Sequence of chain 1.A:
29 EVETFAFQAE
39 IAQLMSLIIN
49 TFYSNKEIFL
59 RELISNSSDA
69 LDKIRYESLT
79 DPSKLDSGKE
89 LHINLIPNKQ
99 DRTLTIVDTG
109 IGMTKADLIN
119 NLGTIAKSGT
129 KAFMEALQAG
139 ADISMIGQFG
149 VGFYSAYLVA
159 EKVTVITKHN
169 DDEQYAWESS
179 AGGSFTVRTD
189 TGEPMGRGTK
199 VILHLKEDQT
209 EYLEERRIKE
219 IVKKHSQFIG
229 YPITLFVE

A protein and the small-molecule ligand that binds it are described below.
Small molecule (SMILES): COC(=O)c1c(C)n[nH]c1-c1ccco1

Binding-site contacts:
Ligand atom C9 contacts residue PHE151 of chain 1.A at 3.5 Å (hydrophobic).
Ligand atom C1 contacts residue TYR152 of chain 1.A at 3.5 Å (hydrophobic).
Ligand atom C13 contacts residue LEU116 of chain 1.A at 4.0 Å (hydrophobic).
Ligand atom C5 contacts residue LEU120 of chain 1.A at 4.1 Å (hydrophobic).
Ligand atom C10 contacts residue PHE151 of chain 1.A at 3.5 Å (hydrophobic).
Ligand atom N8 contacts residue ASN64 of chain 1.A at 4.0 Å.
Ligand atom O14 contacts residue PHE151 of chain 1.A at 3.4 Å.
Ligand atom C1 contacts residue LEU120 of chain 1.A at 4.1 Å (hydrophobic).
Ligand atom O12 contacts residue MET111 of chain 1.A at 4.3 Å.
Ligand atom O12 contacts residue VAL163 of chain 1.A at 3.9 Å.
Ligand atom O3 contacts residue PHE151 of chain 1.A at 4.1 Å.
Ligand atom N7 contacts residue ASN64 of chain 1.A at 3.8 Å.
Ligand atom C2 contacts residue GLY148 of chain 1.A at 3.6 Å.
Ligand atom N8 contacts residue PHE151 of chain 1.A at 3.9 Å.
Ligand atom O14 contacts residue LEU120 of chain 1.A at 3.9 Å.
Ligand atom C4 contacts residue PHE151 of chain 1.A at 3.6 Å (hydrophobic).
Ligand atom C6 contacts residue LEU120 of chain 1.A at 4.2 Å (hydrophobic).
Ligand atom C13 contacts residue PHE151 of chain 1.A at 3.9 Å (hydrophobic).
Ligand atom C13 contacts residue TRP175 of chain 1.A at 3.1 Å (hydrophobic).
Ligand atom C5 contacts residue PHE151 of chain 1.A at 3.8 Å (hydrophobic).
Ligand atom O12 contacts residue PHE151 of chain 1.A at 3.5 Å.
Ligand atom C15 contacts residue THR197 of chain 1.A at 3.9 Å.
Ligand atom O3 contacts residue GLY148 of chain 1.A at 4.1 Å.
Ligand atom C15 contacts residue PHE151 of chain 1.A at 3.8 Å (hydrophobic).
Ligand atom C1 contacts residue ALA124 of chain 1.A at 4.1 Å (hydrophobic).
Ligand atom C15 contacts residue VAL163 of chain 1.A at 3.8 Å (hydrophobic).
Ligand atom C5 contacts residue TYR152 of chain 1.A at 3.7 Å (hydrophobic).
Ligand atom O14 contacts residue TYR152 of chain 1.A at 4.2 Å.
Ligand atom C6 contacts residue PHE151 of chain 1.A at 3.5 Å (hydrophobic).
Ligand atom C11 contacts residue PHE151 of chain 1.A at 3.5 Å (hydrophobic).
Ligand atom C4 contacts residue LEU120 of chain 1.A at 3.8 Å (hydrophobic).
Ligand atom C13 contacts residue VAL163 of chain 1.A at 3.9 Å (hydrophobic).
Ligand atom C10 contacts residue LEU120 of chain 1.A at 4.2 Å (hydrophobic).
Ligand atom C15 contacts residue VAL199 of chain 1.A at 3.9 Å (hydrophobic).
Ligand atom C2 contacts residue LEU120 of chain 1.A at 4.2 Å (hydrophobic).
Ligand atom N7 contacts residue PHE151 of chain 1.A at 3.6 Å.
Ligand atom O3 contacts residue LEU120 of chain 1.A at 3.9 Å.
Ligand atom C15 contacts residue MET111 of chain 1.A at 3.5 Å (hydrophobic).
Ligand atom C11 contacts residue LEU120 of chain 1.A at 3.9 Å (hydrophobic).
Ligand atom C9 contacts residue MET111 of chain 1.A at 4.1 Å (hydrophobic).